Sequence of chain 1.B:
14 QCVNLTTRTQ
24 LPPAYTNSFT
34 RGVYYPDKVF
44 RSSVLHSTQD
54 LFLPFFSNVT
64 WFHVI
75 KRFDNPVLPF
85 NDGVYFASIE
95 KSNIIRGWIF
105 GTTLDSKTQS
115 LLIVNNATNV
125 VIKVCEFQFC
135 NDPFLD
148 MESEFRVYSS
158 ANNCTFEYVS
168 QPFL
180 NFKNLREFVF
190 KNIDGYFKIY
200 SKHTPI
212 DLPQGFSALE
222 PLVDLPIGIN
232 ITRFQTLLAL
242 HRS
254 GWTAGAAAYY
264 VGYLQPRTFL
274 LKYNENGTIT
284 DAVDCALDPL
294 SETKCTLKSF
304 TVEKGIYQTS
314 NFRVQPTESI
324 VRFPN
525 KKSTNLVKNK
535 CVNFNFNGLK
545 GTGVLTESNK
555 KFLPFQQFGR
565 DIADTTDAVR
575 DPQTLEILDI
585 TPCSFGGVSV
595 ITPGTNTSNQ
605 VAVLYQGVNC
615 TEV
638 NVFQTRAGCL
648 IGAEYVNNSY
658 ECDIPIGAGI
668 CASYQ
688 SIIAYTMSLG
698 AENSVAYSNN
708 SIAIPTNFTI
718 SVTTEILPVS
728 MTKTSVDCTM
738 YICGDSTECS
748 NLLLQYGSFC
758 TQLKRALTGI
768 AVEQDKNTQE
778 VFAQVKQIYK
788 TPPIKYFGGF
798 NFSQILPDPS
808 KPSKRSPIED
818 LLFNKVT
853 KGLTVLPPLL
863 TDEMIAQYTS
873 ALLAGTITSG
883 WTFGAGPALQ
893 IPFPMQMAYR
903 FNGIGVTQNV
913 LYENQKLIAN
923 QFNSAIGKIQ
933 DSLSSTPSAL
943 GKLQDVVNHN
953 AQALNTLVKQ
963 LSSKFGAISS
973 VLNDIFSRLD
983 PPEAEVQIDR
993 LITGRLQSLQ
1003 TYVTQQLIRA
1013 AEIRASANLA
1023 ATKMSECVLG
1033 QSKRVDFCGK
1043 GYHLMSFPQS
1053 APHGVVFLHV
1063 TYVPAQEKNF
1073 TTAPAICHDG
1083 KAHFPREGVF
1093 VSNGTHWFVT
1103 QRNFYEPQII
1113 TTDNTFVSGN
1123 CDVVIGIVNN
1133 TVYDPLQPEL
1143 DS

Sequence of chain 1.C:
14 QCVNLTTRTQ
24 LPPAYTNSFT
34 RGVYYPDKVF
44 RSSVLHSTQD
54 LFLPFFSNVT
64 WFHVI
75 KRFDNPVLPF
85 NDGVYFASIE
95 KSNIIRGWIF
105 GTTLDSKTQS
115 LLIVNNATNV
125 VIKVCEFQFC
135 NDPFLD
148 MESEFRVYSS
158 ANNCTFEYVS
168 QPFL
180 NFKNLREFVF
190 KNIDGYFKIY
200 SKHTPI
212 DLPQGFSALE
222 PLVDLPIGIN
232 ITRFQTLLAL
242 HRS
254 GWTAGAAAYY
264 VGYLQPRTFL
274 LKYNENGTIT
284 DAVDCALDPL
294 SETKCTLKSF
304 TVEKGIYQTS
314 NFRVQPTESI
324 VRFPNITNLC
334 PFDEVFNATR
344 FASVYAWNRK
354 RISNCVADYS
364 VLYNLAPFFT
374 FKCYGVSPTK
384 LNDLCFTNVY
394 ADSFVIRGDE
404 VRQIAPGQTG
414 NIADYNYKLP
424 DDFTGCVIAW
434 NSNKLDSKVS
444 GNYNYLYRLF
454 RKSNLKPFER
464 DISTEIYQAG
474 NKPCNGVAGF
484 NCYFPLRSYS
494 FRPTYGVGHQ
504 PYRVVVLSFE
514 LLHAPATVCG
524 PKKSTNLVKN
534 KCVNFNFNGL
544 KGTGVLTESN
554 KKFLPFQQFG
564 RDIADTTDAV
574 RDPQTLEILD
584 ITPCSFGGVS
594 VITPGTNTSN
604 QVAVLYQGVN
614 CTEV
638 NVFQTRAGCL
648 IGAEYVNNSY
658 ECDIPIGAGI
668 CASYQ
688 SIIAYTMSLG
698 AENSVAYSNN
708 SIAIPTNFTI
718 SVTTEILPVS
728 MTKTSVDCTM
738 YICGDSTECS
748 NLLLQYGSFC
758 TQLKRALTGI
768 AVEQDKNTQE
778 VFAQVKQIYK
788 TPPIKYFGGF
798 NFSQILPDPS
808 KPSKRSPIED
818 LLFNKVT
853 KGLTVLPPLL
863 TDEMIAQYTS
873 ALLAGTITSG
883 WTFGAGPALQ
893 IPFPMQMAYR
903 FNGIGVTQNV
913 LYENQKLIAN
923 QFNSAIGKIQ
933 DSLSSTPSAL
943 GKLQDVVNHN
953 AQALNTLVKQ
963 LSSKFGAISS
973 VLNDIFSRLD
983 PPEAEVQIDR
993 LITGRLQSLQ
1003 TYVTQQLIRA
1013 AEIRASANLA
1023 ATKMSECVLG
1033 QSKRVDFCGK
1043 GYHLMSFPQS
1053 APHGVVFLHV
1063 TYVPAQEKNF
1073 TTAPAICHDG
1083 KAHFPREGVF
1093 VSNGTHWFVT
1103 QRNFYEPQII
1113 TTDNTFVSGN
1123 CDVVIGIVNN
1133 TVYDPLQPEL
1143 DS

A protein and the small-molecule ligand that binds it are described below.
Small molecule (SMILES): CC(=O)N[C@H]1[C@H](O[C@H]2[C@H](O)[C@@H](NC(C)=O)CO[C@@H]2CO)O[C@H](CO)[C@@H](O)[C@@H]1O

Binding-site contacts:
Ligand atom C8 contacts residue LYS1070 of chain 1.B at 4.2 Å.
Ligand atom O5 contacts residue ASN1071 of chain 1.B at 2.3 Å (h-bond).
Ligand atom C8 contacts residue ALA703 of chain 1.B at 4.5 Å (hydrophobic).
Ligand atom C1 contacts residue GLN892 of chain 1.C at 4.0 Å.
Ligand atom O7 contacts residue SER701 of chain 1.B at 4.1 Å.
Ligand atom C6 contacts residue ALA703 of chain 1.B at 4.4 Å (hydrophobic).
Ligand atom C3 contacts residue ALA703 of chain 1.B at 4.3 Å (hydrophobic).
Ligand atom C5 contacts residue ALA703 of chain 1.B at 3.7 Å (hydrophobic).
Ligand atom C8 contacts residue GLU1069 of chain 1.B at 3.4 Å.
Ligand atom O6 contacts residue ASN1071 of chain 1.B at 4.5 Å.
Ligand atom C7 contacts residue ASN1071 of chain 1.B at 3.7 Å.
Ligand atom C3 contacts residue ASN1071 of chain 1.B at 3.8 Å.
Ligand atom C4 contacts residue ASN1071 of chain 1.B at 4.2 Å.
Ligand atom C7 contacts residue ALA703 of chain 1.B at 4.0 Å (hydrophobic).
Ligand atom C5 contacts residue ASN1071 of chain 1.B at 3.6 Å.
Ligand atom C8 contacts residue ASN1071 of chain 1.B at 4.1 Å.
Ligand atom N2 contacts residue ASN1071 of chain 1.B at 2.9 Å (h-bond).
Ligand atom C1 contacts residue ASN1071 of chain 1.B at 1.4 Å.
Ligand atom C4 contacts residue ALA703 of chain 1.B at 4.1 Å (hydrophobic).
Ligand atom C2 contacts residue ASN1071 of chain 1.B at 2.5 Å.
Ligand atom O7 contacts residue ALA703 of chain 1.B at 3.4 Å.
Ligand atom O4 contacts residue ALA703 of chain 1.B at 3.6 Å.
Ligand atom O7 contacts residue ASN1071 of chain 1.B at 4.0 Å.